This protein binds this small molecule.
Small molecule (SMILES): CC(=O)N[C@@H]1[C@@H](O)[C@H](O)[C@@H](CO)O[C@H]1O

Binding-site contacts:
Ligand atom C5 contacts residue ASN468 of chain 1.H at 3.6 Å.
Ligand atom C8 contacts residue ASN468 of chain 1.H at 4.2 Å.
Ligand atom N2 contacts residue ASN468 of chain 1.H at 3.0 Å (h-bond).
Ligand atom O5 contacts residue THR470 of chain 1.H at 3.5 Å.
Ligand atom C6 contacts residue GLU472 of chain 1.H at 4.3 Å.
Ligand atom C4 contacts residue ASN468 of chain 1.H at 4.2 Å.
Ligand atom C8 contacts residue VAL466 of chain 1.H at 3.6 Å (hydrophobic).
Ligand atom C1 contacts residue ASP465 of chain 1.H at 4.2 Å.
Ligand atom C6 contacts residue THR470 of chain 1.H at 3.9 Å.
Ligand atom O6 contacts residue THR470 of chain 1.H at 2.8 Å (h-bond).
Ligand atom O7 contacts residue VAL466 of chain 1.H at 3.9 Å.
Ligand atom C2 contacts residue ASN468 of chain 1.H at 2.5 Å.
Ligand atom O6 contacts residue GLU472 of chain 1.H at 3.9 Å.
Ligand atom C2 contacts residue ASP465 of chain 1.H at 4.1 Å.
Ligand atom O5 contacts residue ASN468 of chain 1.H at 2.3 Å (h-bond).
Ligand atom O5 contacts residue ASP465 of chain 1.H at 4.1 Å.
Ligand atom C1 contacts residue ASN468 of chain 1.H at 1.4 Å.
Ligand atom C5 contacts residue THR470 of chain 1.H at 4.0 Å.
Ligand atom C7 contacts residue ASN468 of chain 1.H at 3.4 Å.
Ligand atom C7 contacts residue VAL466 of chain 1.H at 4.2 Å (hydrophobic).
Ligand atom O7 contacts residue ASP465 of chain 1.H at 3.5 Å.
Ligand atom C3 contacts residue ASN468 of chain 1.H at 3.8 Å.
Ligand atom C1 contacts residue THR470 of chain 1.H at 3.6 Å.
Ligand atom O7 contacts residue ASN468 of chain 1.H at 3.3 Å (h-bond).

Sequence of chain 1.H:
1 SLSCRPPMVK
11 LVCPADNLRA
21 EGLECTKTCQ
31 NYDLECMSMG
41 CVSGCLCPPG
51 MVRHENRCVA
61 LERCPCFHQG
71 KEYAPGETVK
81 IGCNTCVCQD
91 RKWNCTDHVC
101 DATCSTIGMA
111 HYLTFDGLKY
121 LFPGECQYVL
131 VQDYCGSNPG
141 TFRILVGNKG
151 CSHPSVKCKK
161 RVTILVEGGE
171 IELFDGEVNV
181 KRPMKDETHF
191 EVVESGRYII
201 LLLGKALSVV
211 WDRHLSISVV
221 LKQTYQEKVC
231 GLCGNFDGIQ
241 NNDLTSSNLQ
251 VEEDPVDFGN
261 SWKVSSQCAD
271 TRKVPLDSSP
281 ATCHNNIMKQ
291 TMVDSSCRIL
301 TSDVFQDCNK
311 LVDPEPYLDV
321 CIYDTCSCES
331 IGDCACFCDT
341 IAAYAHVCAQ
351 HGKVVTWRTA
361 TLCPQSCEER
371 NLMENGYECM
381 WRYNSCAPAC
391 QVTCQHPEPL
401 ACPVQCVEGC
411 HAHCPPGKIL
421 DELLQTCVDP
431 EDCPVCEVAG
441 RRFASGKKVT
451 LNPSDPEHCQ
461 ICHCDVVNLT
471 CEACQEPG